Binding-site contacts:
Ligand atom O3 contacts residue ASP81 of chain 1.H at 3.8 Å.
Ligand atom N3 contacts residue LU1 of chain 1.BA at 2.7 Å.
Ligand atom C16 contacts residue HIS102 of chain 1.H at 3.7 Å.
Ligand atom O5 contacts residue ASP81 of chain 1.H at 2.5 Å (salt-bridge).
Ligand atom C17 contacts residue LEU80 of chain 1.H at 3.8 Å (hydrophobic).
Ligand atom C12 contacts residue LU1 of chain 1.BA at 3.2 Å.
Ligand atom C13 contacts residue ASP81 of chain 1.H at 3.2 Å.
Ligand atom O6 contacts residue ASP81 of chain 1.H at 3.3 Å (salt-bridge).
Ligand atom O6 contacts residue LU1 of chain 1.BA at 3.8 Å.
Ligand atom C10 contacts residue LU1 of chain 1.BA at 3.4 Å.
Ligand atom O7 contacts residue ASP81 of chain 1.H at 3.5 Å (salt-bridge).
Ligand atom O7 contacts residue LU1 of chain 1.BA at 2.3 Å.
Ligand atom C7 contacts residue LU1 of chain 1.BA at 3.4 Å.
Ligand atom C8 contacts residue LU1 of chain 1.BA at 3.5 Å.
Ligand atom C16 contacts residue LU1 of chain 1.BA at 3.0 Å.
Ligand atom N1 contacts residue LU1 of chain 1.BA at 2.7 Å.
Ligand atom N2 contacts residue LU1 of chain 1.BA at 2.5 Å.
Ligand atom C17 contacts residue ASP81 of chain 1.H at 4.2 Å.
Ligand atom C14 contacts residue LU1 of chain 1.BA at 3.4 Å.
Ligand atom O1 contacts residue LU1 of chain 1.BA at 2.5 Å.
Ligand atom C2 contacts residue LU1 of chain 1.BA at 3.5 Å.
Ligand atom C11 contacts residue LU1 of chain 1.BA at 3.0 Å.
Ligand atom C7 contacts residue TYR271 of chain 1.H at 4.3 Å (hydrophobic).
Ligand atom C5 contacts residue LU1 of chain 1.BA at 3.6 Å.
Ligand atom C15 contacts residue LU1 of chain 1.BA at 3.0 Å.
Ligand atom C13 contacts residue LU1 of chain 1.BA at 3.1 Å.
Ligand atom O3 contacts residue LU1 of chain 1.BA at 2.3 Å.
Ligand atom C17 contacts residue HIS102 of chain 1.H at 3.4 Å.
Ligand atom O2 contacts residue LU1 of chain 1.BA at 4.2 Å.
Ligand atom C9 contacts residue LU1 of chain 1.BA at 3.2 Å.
Ligand atom C4 contacts residue LU1 of chain 1.BA at 3.5 Å.
Ligand atom C6 contacts residue LU1 of chain 1.BA at 3.5 Å.
Ligand atom O4 contacts residue LU1 of chain 1.BA at 4.1 Å.
Ligand atom C15 contacts residue HIS102 of chain 1.H at 4.2 Å.
Ligand atom C3 contacts residue LU1 of chain 1.BA at 3.4 Å.
Ligand atom N4 contacts residue LU1 of chain 1.BA at 2.5 Å.
Ligand atom C6 contacts residue HIS102 of chain 1.H at 3.9 Å.
Ligand atom O5 contacts residue LU1 of chain 1.BA at 3.0 Å.
Ligand atom C1 contacts residue LU1 of chain 1.BA at 3.5 Å.
Ligand atom C17 contacts residue TYR286 of chain 1.H at 3.4 Å (hydrophobic).

A protein and the small-molecule ligand that binds it are described below.
Small molecule (SMILES): C[C@@H](O)CN1CCN(CC(=O)O)CCN(CC(=O)O)CCN(CC(=O)O)CC1

Sequence of chain 1.H:
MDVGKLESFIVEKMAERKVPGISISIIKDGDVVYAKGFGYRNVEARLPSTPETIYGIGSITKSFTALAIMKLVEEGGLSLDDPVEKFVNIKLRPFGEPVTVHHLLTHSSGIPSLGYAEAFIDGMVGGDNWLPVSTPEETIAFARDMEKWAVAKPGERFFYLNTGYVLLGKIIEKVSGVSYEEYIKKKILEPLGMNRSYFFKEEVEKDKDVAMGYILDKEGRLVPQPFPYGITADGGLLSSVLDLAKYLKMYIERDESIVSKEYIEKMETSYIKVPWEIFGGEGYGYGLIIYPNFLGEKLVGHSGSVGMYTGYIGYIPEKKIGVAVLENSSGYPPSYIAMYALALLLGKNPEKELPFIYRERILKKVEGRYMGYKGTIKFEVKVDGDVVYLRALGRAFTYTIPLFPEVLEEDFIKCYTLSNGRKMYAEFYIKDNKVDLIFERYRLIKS